Binding-site contacts:
Ligand atom CH3 contacts residue VAL91 of chain 1.A at 4.1 Å (hydrophobic).
Ligand atom CH3 contacts residue PRO27 of chain 1.A at 4.0 Å (hydrophobic).
Ligand atom CH3 contacts residue PHE28 of chain 1.A at 3.9 Å (hydrophobic).
Ligand atom CE contacts residue ASN85 of chain 1.A at 4.3 Å.
Ligand atom O contacts residue TRP26 of chain 1.A at 3.4 Å.
Ligand atom C contacts residue HIS89 of chain 1.A at 4.1 Å.
Ligand atom CB contacts residue HIS89 of chain 1.A at 4.1 Å.
Ligand atom O contacts residue HIS89 of chain 1.A at 3.9 Å.
Ligand atom CH3 contacts residue VAL32 of chain 1.A at 3.7 Å (hydrophobic).
Ligand atom CE2 contacts residue LEU37 of chain 1.A at 4.1 Å (hydrophobic).
Ligand atom CG2 contacts residue HIS89 of chain 1.A at 3.0 Å.
Ligand atom NZ contacts residue VAL32 of chain 1.A at 3.7 Å.
Ligand atom CH contacts residue ASN85 of chain 1.A at 4.1 Å.
Ligand atom CD2 contacts residue GLY38 of chain 1.A at 4.0 Å.
Ligand atom OG contacts residue MET94 of chain 1.A at 3.8 Å.
Ligand atom CD contacts residue ASN85 of chain 1.A at 3.3 Å.
Ligand atom OG contacts residue HIS89 of chain 1.A at 3.1 Å (h-bond).
Ligand atom CD2 contacts residue LEU37 of chain 1.A at 3.3 Å (hydrophobic).
Ligand atom OH contacts residue ASN85 of chain 1.A at 3.0 Å (h-bond).
Ligand atom OH contacts residue CYS81 of chain 1.A at 4.0 Å.
Ligand atom CB contacts residue MET94 of chain 1.A at 3.2 Å (hydrophobic).
Ligand atom OG contacts residue VAL91 of chain 1.A at 3.9 Å.
Ligand atom C contacts residue TRP26 of chain 1.A at 3.7 Å (hydrophobic).
Ligand atom OG1 contacts residue HIS89 of chain 1.A at 4.0 Å.
Ligand atom N contacts residue TRP26 of chain 1.A at 4.1 Å.
Ligand atom CE contacts residue VAL32 of chain 1.A at 4.1 Å (hydrophobic).
Ligand atom CB contacts residue TRP26 of chain 1.A at 3.7 Å (hydrophobic).
Ligand atom CA contacts residue TRP26 of chain 1.A at 4.0 Å (hydrophobic).
Ligand atom CB contacts residue LEU37 of chain 1.A at 4.1 Å (hydrophobic).
Ligand atom CH contacts residue VAL32 of chain 1.A at 3.7 Å (hydrophobic).
Ligand atom CD1 contacts residue TRP26 of chain 1.A at 3.5 Å (hydrophobic).
Ligand atom CG1 contacts residue TRP26 of chain 1.A at 3.7 Å (hydrophobic).
Ligand atom OG contacts residue GLU90 of chain 1.A at 3.7 Å.
Ligand atom O contacts residue TRP26 of chain 1.A at 3.8 Å.
Ligand atom CB contacts residue HIS89 of chain 1.A at 3.1 Å.
Ligand atom CA contacts residue HIS89 of chain 1.A at 4.1 Å.
Ligand atom CG contacts residue LEU37 of chain 1.A at 4.1 Å (hydrophobic).
Ligand atom CH contacts residue VAL91 of chain 1.A at 4.1 Å (hydrophobic).
Ligand atom O contacts residue GLU90 of chain 1.A at 4.3 Å.
Ligand atom CB contacts residue VAL91 of chain 1.A at 3.8 Å (hydrophobic).

Sequence of chain 1.A:
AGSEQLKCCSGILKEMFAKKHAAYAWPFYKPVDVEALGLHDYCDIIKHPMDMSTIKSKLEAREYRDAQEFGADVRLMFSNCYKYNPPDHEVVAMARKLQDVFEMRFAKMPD

The small molecule below binds the protein below.
Small molecule (SMILES): CC[C@H](C)[C@@H](C=O)NC(=O)[C@H](CO)NC(=O)[C@H](CCCCNC(C)=O)NC(=O)[C@H](Cc1ccccc1)NC(=O)[C@@H](N)[C@@H](C)O